This protein binds this small molecule.
Small molecule (SMILES): CC(=O)N[C@@H]1[C@@H](O)[C@H](O)[C@@H](CO)O[C@H]1O

Sequence of chain 1.D:
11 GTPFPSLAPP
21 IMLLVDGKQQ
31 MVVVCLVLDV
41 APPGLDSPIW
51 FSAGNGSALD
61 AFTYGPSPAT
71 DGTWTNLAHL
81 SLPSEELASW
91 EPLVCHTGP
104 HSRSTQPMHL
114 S

Binding-site contacts:
Ligand atom C7 contacts residue ASN55 of chain 1.D at 3.3 Å.
Ligand atom O5 contacts residue ASN55 of chain 1.D at 2.4 Å (h-bond).
Ligand atom C3 contacts residue ASN55 of chain 1.D at 3.3 Å.
Ligand atom C4 contacts residue ASN55 of chain 1.D at 3.8 Å.
Ligand atom O7 contacts residue ASN55 of chain 1.D at 2.7 Å (h-bond).
Ligand atom N2 contacts residue ASN55 of chain 1.D at 2.6 Å (h-bond).
Ligand atom C5 contacts residue ASN55 of chain 1.D at 3.5 Å.
Ligand atom C2 contacts residue ASN55 of chain 1.D at 1.9 Å.
Ligand atom C1 contacts residue ASN55 of chain 1.D at 1.4 Å.
Ligand atom N2 contacts residue SER89 of chain 1.D at 3.5 Å.
Ligand atom C2 contacts residue SER89 of chain 1.D at 4.0 Å.
Ligand atom O3 contacts residue ASN55 of chain 1.D at 4.2 Å.